Sequence of chain 7.A:
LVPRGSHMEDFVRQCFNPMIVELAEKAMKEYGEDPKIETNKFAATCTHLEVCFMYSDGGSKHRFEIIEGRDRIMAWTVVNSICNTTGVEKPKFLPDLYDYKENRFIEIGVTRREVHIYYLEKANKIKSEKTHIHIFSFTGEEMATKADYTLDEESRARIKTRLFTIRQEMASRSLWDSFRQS

The small molecule below binds the protein below.
Small molecule (SMILES): COc1cc(CCNC(=O)c2nc(C(C)(C)NC(=O)OCc3ccccc3)[nH]c(=O)c2O)ccn1

Binding-site contacts:
Ligand atom C21 contacts residue TYR44 of chain 7.A at 3.8 Å (hydrophobic).
Ligand atom O04 contacts residue MN1 of chain 7.D at 1.8 Å.
Ligand atom O04 contacts residue ASP109 of chain 7.A at 3.9 Å.
Ligand atom N03 contacts residue MN1 of chain 7.D at 3.9 Å.
Ligand atom O03 contacts residue GLU120 of chain 7.A at 2.9 Å (salt-bridge).
Ligand atom C07 contacts residue GLU81 of chain 7.A at 3.7 Å.
Ligand atom C09 contacts residue MN1 of chain 7.C at 3.0 Å.
Ligand atom C09 contacts residue ASP109 of chain 7.A at 4.1 Å.
Ligand atom O04 contacts residue HIS61 of chain 7.A at 2.5 Å (h-bond).
Ligand atom C07 contacts residue MN1 of chain 7.C at 2.9 Å.
Ligand atom N03 contacts residue HIS61 of chain 7.A at 4.2 Å.
Ligand atom O03 contacts residue MN1 of chain 7.C at 2.0 Å.
Ligand atom O03 contacts residue GLU81 of chain 7.A at 3.1 Å (salt-bridge).
Ligand atom O04 contacts residue ILE121 of chain 7.A at 2.6 Å (h-bond).
Ligand atom C09 contacts residue GLU120 of chain 7.A at 3.3 Å.
Ligand atom O03 contacts residue MN1 of chain 7.D at 2.2 Å.
Ligand atom O04 contacts residue TYR131 of chain 7.A at 4.2 Å.
Ligand atom C10 contacts residue ILE121 of chain 7.A at 4.0 Å (hydrophobic).
Ligand atom C08 contacts residue MN1 of chain 7.C at 3.3 Å.
Ligand atom C10 contacts residue HIS61 of chain 7.A at 3.3 Å.
Ligand atom O02 contacts residue ASP109 of chain 7.A at 4.1 Å.
Ligand atom C09 contacts residue GLU81 of chain 7.A at 3.7 Å.
Ligand atom C08 contacts residue MN1 of chain 7.D at 4.2 Å.
Ligand atom C10 contacts residue GLU120 of chain 7.A at 3.2 Å.
Ligand atom O03 contacts residue HIS61 of chain 7.A at 3.2 Å.
Ligand atom C01 contacts residue GLU46 of chain 7.A at 3.4 Å.
Ligand atom C22 contacts residue TYR44 of chain 7.A at 3.8 Å (hydrophobic).
Ligand atom O04 contacts residue GLU120 of chain 7.A at 2.9 Å (salt-bridge).
Ligand atom O02 contacts residue GLU81 of chain 7.A at 2.9 Å (salt-bridge).
Ligand atom O04 contacts residue GLY122 of chain 7.A at 4.1 Å.
Ligand atom C09 contacts residue HIS61 of chain 7.A at 3.5 Å.
Ligand atom O01 contacts residue TYR44 of chain 7.A at 3.8 Å.
Ligand atom C10 contacts residue MN1 of chain 7.D at 2.6 Å.
Ligand atom N01 contacts residue TYR44 of chain 7.A at 4.2 Å.
Ligand atom C08 contacts residue GLU81 of chain 7.A at 4.0 Å.
Ligand atom O03 contacts residue ASP109 of chain 7.A at 2.7 Å (salt-bridge).
Ligand atom C09 contacts residue MN1 of chain 7.D at 2.8 Å.
Ligand atom C05 contacts residue TYR44 of chain 7.A at 3.9 Å (hydrophobic).
Ligand atom C04 contacts residue TYR44 of chain 7.A at 3.9 Å (hydrophobic).
Ligand atom O02 contacts residue MN1 of chain 7.C at 2.0 Å.